Sequence of chain 1.B:
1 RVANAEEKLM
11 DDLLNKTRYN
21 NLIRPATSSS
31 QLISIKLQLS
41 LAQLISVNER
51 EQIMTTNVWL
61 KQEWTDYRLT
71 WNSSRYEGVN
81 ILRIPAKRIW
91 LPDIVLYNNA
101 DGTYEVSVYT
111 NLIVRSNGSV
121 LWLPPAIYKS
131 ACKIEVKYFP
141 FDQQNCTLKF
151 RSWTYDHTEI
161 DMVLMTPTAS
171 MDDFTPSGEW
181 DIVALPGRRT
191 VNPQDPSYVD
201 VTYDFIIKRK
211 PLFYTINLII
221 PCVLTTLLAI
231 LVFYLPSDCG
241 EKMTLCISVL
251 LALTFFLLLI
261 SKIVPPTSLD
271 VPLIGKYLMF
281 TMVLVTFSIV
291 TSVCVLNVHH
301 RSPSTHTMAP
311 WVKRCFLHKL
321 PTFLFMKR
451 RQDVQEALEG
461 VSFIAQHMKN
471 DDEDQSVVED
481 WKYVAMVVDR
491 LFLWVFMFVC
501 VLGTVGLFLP

A protein and the small-molecule ligand that binds it are described below.
Small molecule (SMILES): CC(=O)N[C@H]1[C@H](O[C@H]2[C@H](O)[C@@H](NC(C)=O)CO[C@@H]2CO)O[C@H](CO)[C@@H](O[C@@H]2O[C@H](CO)[C@@H](O)[C@H](O)[C@@H]2O)[C@@H]1O

Sequence of chain 1.A:
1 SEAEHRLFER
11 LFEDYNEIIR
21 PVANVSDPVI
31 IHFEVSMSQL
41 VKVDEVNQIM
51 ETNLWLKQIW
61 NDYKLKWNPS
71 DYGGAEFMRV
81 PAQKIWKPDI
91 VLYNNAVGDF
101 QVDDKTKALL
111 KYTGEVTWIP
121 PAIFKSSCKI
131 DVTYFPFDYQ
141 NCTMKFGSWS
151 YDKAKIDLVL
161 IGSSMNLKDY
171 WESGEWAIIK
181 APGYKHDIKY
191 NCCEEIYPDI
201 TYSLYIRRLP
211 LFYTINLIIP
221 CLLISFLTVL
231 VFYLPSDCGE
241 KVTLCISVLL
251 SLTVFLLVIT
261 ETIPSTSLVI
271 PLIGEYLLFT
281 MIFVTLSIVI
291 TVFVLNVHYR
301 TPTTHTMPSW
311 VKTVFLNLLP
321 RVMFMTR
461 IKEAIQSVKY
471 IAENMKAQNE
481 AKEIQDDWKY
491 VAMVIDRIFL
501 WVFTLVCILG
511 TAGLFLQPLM

Binding-site contacts:
Ligand atom N2 contacts residue ASN117 of chain 1.B at 3.1 Å (h-bond).
Ligand atom C8 contacts residue ASN80 of chain 1.B at 4.3 Å.
Ligand atom C3 contacts residue ASN117 of chain 1.B at 3.8 Å.
Ligand atom C5 contacts residue ASN117 of chain 1.B at 3.6 Å.
Ligand atom C4 contacts residue ASN117 of chain 1.B at 4.1 Å.
Ligand atom O5 contacts residue ASN117 of chain 1.B at 2.2 Å (h-bond).
Ligand atom N2 contacts residue ARG115 of chain 1.B at 3.4 Å.
Ligand atom C8 contacts residue ARG115 of chain 1.B at 3.4 Å.
Ligand atom C1 contacts residue ASN117 of chain 1.B at 1.4 Å.
Ligand atom C2 contacts residue ASN117 of chain 1.B at 2.5 Å.
Ligand atom O7 contacts residue ASN117 of chain 1.B at 4.1 Å.
Ligand atom C7 contacts residue ARG115 of chain 1.B at 4.2 Å.
Ligand atom C2 contacts residue ARG115 of chain 1.B at 4.2 Å.
Ligand atom O6 contacts residue GLU194 of chain 1.A at 4.1 Å.
Ligand atom C7 contacts residue ASN117 of chain 1.B at 3.8 Å.